Sequence of chain 1.D:
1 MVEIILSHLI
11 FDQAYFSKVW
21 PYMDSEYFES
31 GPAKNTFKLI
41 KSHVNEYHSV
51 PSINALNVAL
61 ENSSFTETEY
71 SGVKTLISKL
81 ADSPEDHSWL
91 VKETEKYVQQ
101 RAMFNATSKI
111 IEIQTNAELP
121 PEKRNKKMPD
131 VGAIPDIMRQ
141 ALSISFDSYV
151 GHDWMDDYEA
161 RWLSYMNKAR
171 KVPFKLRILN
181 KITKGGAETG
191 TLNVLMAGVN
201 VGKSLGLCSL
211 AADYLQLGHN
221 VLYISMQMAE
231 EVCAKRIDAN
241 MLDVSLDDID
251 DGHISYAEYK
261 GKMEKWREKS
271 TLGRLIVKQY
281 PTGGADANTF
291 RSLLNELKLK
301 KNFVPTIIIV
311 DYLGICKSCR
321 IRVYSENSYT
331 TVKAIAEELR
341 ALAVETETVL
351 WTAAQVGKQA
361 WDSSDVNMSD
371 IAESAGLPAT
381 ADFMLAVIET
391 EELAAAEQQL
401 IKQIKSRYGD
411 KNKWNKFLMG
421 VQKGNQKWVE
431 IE

Sequence of chain 1.E:
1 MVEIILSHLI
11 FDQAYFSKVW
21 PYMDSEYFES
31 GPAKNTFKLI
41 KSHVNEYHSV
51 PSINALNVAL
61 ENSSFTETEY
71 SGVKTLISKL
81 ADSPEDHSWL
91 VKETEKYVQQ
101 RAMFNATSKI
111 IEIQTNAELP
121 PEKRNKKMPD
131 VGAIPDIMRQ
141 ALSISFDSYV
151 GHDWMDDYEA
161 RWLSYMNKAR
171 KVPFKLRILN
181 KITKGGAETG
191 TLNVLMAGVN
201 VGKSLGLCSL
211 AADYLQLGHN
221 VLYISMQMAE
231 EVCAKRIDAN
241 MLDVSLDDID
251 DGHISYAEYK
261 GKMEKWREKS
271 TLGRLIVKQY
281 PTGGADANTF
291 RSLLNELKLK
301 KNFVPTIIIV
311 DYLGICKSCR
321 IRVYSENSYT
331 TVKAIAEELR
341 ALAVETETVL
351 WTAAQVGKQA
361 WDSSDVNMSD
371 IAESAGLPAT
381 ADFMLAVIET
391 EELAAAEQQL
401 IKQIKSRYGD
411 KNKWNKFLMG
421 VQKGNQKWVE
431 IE

The small molecule below binds the protein below.
Small molecule (SMILES): Nc1ncnc2c1ncn2[C@@H]1O[C@H](COP(=O)(O)OP(=O)(O)OP(O)(O)=S)[C@@H](O)[C@H]1O

Binding-site contacts:
Ligand atom O3B contacts residue MG1 of chain 1.R at 3.5 Å.
Ligand atom N3 contacts residue ASP410 of chain 1.D at 3.4 Å (salt-bridge).
Ligand atom O2G contacts residue GLN355 of chain 1.E at 3.5 Å (h-bond).
Ligand atom O2' contacts residue ASP410 of chain 1.D at 3.2 Å.
Ligand atom O3G contacts residue GLN227 of chain 1.E at 3.3 Å (h-bond).
Ligand atom PG contacts residue MG1 of chain 1.R at 3.3 Å.
Ligand atom O2G contacts residue VAL199 of chain 1.E at 3.2 Å.
Ligand atom O2B contacts residue SER204 of chain 1.E at 3.0 Å (h-bond).
Ligand atom O2A contacts residue LEU205 of chain 1.E at 3.0 Å (h-bond).
Ligand atom O2G contacts residue ASN200 of chain 1.E at 2.9 Å (h-bond).
Ligand atom C2 contacts residue ASP410 of chain 1.D at 3.6 Å.
Ligand atom C3' contacts residue ASN200 of chain 1.E at 3.3 Å.
Ligand atom O2G contacts residue LYS203 of chain 1.E at 3.2 Å (salt-bridge).
Ligand atom C5 contacts residue ARG407 of chain 1.D at 3.5 Å.
Ligand atom O2' contacts residue SER406 of chain 1.D at 3.6 Å.
Ligand atom S1G contacts residue LYS405 of chain 1.D at 3.4 Å.
Ligand atom O3B contacts residue ASN200 of chain 1.E at 3.4 Å (h-bond).
Ligand atom O3G contacts residue MG1 of chain 1.R at 2.0 Å.
Ligand atom C2 contacts residue GLY409 of chain 1.D at 3.5 Å.
Ligand atom O3G contacts residue ARG407 of chain 1.D at 3.6 Å (salt-bridge).
Ligand atom N7 contacts residue ARG407 of chain 1.D at 3.1 Å (salt-bridge).
Ligand atom C2' contacts residue SER406 of chain 1.D at 3.5 Å.
Ligand atom O2A contacts residue SER204 of chain 1.E at 3.6 Å.
Ligand atom O2A contacts residue GLY202 of chain 1.E at 3.5 Å.
Ligand atom N3 contacts residue GLY409 of chain 1.D at 3.5 Å.
Ligand atom O1B contacts residue SER204 of chain 1.E at 2.8 Å (h-bond).
Ligand atom O3B contacts residue LYS203 of chain 1.E at 3.0 Å (salt-bridge).
Ligand atom PG contacts residue ASN200 of chain 1.E at 3.4 Å.
Ligand atom O2' contacts residue GLY409 of chain 1.D at 2.7 Å (h-bond).
Ligand atom PB contacts residue MG1 of chain 1.R at 3.2 Å.
Ligand atom O3' contacts residue LYS423 of chain 1.E at 3.3 Å (salt-bridge).
Ligand atom O2' contacts residue LYS411 of chain 1.D at 3.3 Å (salt-bridge).
Ligand atom PA contacts residue ARG236 of chain 1.E at 3.3 Å.
Ligand atom O2A contacts residue ARG236 of chain 1.E at 3.1 Å (salt-bridge).
Ligand atom O1A contacts residue ARG236 of chain 1.E at 2.5 Å (salt-bridge).
Ligand atom O1B contacts residue MG1 of chain 1.R at 2.1 Å.
Ligand atom S1G contacts residue ASN200 of chain 1.E at 3.5 Å (h-bond).
Ligand atom O2B contacts residue LYS203 of chain 1.E at 2.4 Å (salt-bridge).
Ligand atom PG contacts residue LYS203 of chain 1.E at 3.6 Å.
Ligand atom O2B contacts residue GLY202 of chain 1.E at 3.1 Å.